Sequence of chain 39.A:
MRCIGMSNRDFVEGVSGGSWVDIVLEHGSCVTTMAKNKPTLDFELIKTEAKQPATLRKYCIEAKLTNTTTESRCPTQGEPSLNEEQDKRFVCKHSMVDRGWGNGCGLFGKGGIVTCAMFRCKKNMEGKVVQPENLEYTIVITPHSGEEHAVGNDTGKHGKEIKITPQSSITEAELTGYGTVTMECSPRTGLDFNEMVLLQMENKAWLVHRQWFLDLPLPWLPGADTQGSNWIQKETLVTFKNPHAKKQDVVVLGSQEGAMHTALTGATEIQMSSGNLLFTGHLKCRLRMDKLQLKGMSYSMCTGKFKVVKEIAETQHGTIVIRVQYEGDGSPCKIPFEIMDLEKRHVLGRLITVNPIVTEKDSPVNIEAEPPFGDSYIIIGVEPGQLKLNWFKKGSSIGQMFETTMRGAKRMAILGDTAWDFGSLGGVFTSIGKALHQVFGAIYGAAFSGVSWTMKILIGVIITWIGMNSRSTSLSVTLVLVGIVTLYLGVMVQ

A small-molecule ligand and the protein it binds are described below.
Small molecule (SMILES): CC(=O)N[C@@H]1[C@@H](O)[C@H](O)[C@@H](CO)O[C@H]1O

Sequence of chain 39.C:
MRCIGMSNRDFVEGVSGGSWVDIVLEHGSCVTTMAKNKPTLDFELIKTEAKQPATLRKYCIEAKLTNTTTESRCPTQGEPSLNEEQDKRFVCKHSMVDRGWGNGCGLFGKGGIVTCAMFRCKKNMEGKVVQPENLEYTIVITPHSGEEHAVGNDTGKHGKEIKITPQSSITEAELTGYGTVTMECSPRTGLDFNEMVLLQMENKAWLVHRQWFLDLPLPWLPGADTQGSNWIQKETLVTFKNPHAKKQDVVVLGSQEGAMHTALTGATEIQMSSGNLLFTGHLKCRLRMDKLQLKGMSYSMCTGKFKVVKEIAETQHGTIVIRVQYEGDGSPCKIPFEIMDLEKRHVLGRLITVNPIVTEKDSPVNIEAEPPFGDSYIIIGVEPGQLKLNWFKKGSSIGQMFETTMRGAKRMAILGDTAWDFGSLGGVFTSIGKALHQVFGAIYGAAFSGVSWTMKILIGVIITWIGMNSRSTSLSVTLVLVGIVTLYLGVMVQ

Binding-site contacts:
Ligand atom C7 contacts residue HIS149 of chain 39.A at 4.2 Å.
Ligand atom O6 contacts residue LYS157 of chain 39.A at 3.8 Å.
Ligand atom C5 contacts residue LYS157 of chain 39.A at 4.1 Å.
Ligand atom O5 contacts residue HIS158 of chain 39.A at 3.1 Å.
Ligand atom C8 contacts residue TRP101 of chain 39.C at 3.6 Å (hydrophobic).
Ligand atom O7 contacts residue HIS149 of chain 39.A at 3.3 Å.
Ligand atom O5 contacts residue LYS157 of chain 39.A at 4.5 Å.
Ligand atom N2 contacts residue HIS149 of chain 39.A at 4.3 Å.
Ligand atom C6 contacts residue LYS157 of chain 39.A at 3.8 Å.
Ligand atom C5 contacts residue HIS158 of chain 39.A at 4.1 Å.
Ligand atom C5 contacts residue ASN153 of chain 39.A at 3.7 Å.
Ligand atom C1 contacts residue HIS158 of chain 39.A at 4.0 Å.
Ligand atom C7 contacts residue ASN153 of chain 39.A at 3.7 Å.
Ligand atom C8 contacts residue GLY102 of chain 39.C at 3.3 Å.
Ligand atom O5 contacts residue ASN153 of chain 39.A at 2.4 Å (h-bond).
Ligand atom C1 contacts residue ASN153 of chain 39.A at 1.4 Å.
Ligand atom O3 contacts residue HIS149 of chain 39.A at 4.4 Å.
Ligand atom O5 contacts residue THR155 of chain 39.A at 4.3 Å.
Ligand atom C2 contacts residue ASN153 of chain 39.A at 2.5 Å.
Ligand atom O7 contacts residue ASN153 of chain 39.A at 4.0 Å.
Ligand atom C2 contacts residue HIS149 of chain 39.A at 3.6 Å.
Ligand atom N2 contacts residue ASN153 of chain 39.A at 2.9 Å (h-bond).
Ligand atom C8 contacts residue ASN103 of chain 39.C at 4.5 Å.
Ligand atom C1 contacts residue THR155 of chain 39.A at 3.9 Å.
Ligand atom C6 contacts residue HIS158 of chain 39.A at 3.8 Å.
Ligand atom C1 contacts residue HIS149 of chain 39.A at 4.0 Å.
Ligand atom C3 contacts residue ASN153 of chain 39.A at 3.8 Å.
Ligand atom O5 contacts residue HIS149 of chain 39.A at 4.1 Å.
Ligand atom C4 contacts residue ASN153 of chain 39.A at 4.2 Å.